A small-molecule ligand and the protein it binds are described below.
Small molecule (SMILES): CNc1nc2c(CC[C@H]3O[C@@H](OC)[C@@H]4OC(C)(C)O[C@@H]43)c3nc(N)[nH]c(=O)c3cc2[nH]1

Binding-site contacts:
Ligand atom C9 contacts residue TYR106 of chain 1.A at 3.6 Å (hydrophobic).
Ligand atom N5 contacts residue GLY261 of chain 1.A at 3.6 Å.
Ligand atom C19 contacts residue TYR106 of chain 1.A at 3.7 Å (hydrophobic).
Ligand atom N2 contacts residue MET260 of chain 1.A at 3.8 Å.
Ligand atom O contacts residue GLY230 of chain 1.A at 2.9 Å (h-bond).
Ligand atom C5 contacts residue CYS158 of chain 1.A at 3.8 Å (hydrophobic).
Ligand atom N3 contacts residue ILE201 of chain 1.A at 3.6 Å.
Ligand atom C8 contacts residue TYR106 of chain 1.A at 3.7 Å (hydrophobic).
Ligand atom C6 contacts residue ASP156 of chain 1.A at 3.6 Å.
Ligand atom O contacts residue GLY229 of chain 1.A at 3.4 Å.
Ligand atom C6 contacts residue MET260 of chain 1.A at 3.7 Å (hydrophobic).
Ligand atom N3 contacts residue ASP156 of chain 1.A at 2.8 Å (salt-bridge).
Ligand atom O contacts residue ASP156 of chain 1.A at 3.5 Å (salt-bridge).
Ligand atom C6 contacts residue ASP102 of chain 1.A at 3.4 Å.
Ligand atom N3 contacts residue SER103 of chain 1.A at 3.6 Å.
Ligand atom C18 contacts residue LEU68 of chain 1.A at 3.7 Å (hydrophobic).
Ligand atom N4 contacts residue TYR106 of chain 1.A at 3.6 Å.
Ligand atom O contacts residue GLN203 of chain 1.A at 3.0 Å (h-bond).
Ligand atom N4 contacts residue MET260 of chain 1.A at 3.5 Å.
Ligand atom N contacts residue GLY261 of chain 1.A at 3.6 Å.
Ligand atom C2 contacts residue MET260 of chain 1.A at 3.8 Å (hydrophobic).
Ligand atom N2 contacts residue ASP156 of chain 1.A at 2.7 Å (salt-bridge).
Ligand atom N1 contacts residue LEU231 of chain 1.A at 3.0 Å (h-bond).
Ligand atom C5 contacts residue ASP156 of chain 1.A at 3.6 Å.
Ligand atom C14 contacts residue ASP280 of chain 1.A at 3.8 Å.
Ligand atom C18 contacts residue ASP280 of chain 1.A at 3.6 Å.
Ligand atom N1 contacts residue MET260 of chain 1.A at 3.6 Å (h-bond).
Ligand atom C11 contacts residue ASP102 of chain 1.A at 3.5 Å.
Ligand atom C7 contacts residue TYR106 of chain 1.A at 3.8 Å (hydrophobic).
Ligand atom N4 contacts residue ASP102 of chain 1.A at 2.8 Å (salt-bridge).
Ligand atom N1 contacts residue ALA232 of chain 1.A at 3.8 Å.
Ligand atom C3 contacts residue CYS158 of chain 1.A at 3.8 Å (hydrophobic).
Ligand atom C10 contacts residue ASP102 of chain 1.A at 3.6 Å.
Ligand atom N3 contacts residue ASP102 of chain 1.A at 2.9 Å (salt-bridge).
Ligand atom C1 contacts residue ALA232 of chain 1.A at 3.8 Å (hydrophobic).
Ligand atom O contacts residue CYS158 of chain 1.A at 3.4 Å (h-bond).
Ligand atom C9 contacts residue ASP102 of chain 1.A at 3.2 Å.
Ligand atom O4 contacts residue LEU68 of chain 1.A at 3.4 Å.
Ligand atom C1 contacts residue GLY261 of chain 1.A at 3.5 Å.
Ligand atom N contacts residue ALA232 of chain 1.A at 3.1 Å (h-bond).

Sequence of chain 1.A:
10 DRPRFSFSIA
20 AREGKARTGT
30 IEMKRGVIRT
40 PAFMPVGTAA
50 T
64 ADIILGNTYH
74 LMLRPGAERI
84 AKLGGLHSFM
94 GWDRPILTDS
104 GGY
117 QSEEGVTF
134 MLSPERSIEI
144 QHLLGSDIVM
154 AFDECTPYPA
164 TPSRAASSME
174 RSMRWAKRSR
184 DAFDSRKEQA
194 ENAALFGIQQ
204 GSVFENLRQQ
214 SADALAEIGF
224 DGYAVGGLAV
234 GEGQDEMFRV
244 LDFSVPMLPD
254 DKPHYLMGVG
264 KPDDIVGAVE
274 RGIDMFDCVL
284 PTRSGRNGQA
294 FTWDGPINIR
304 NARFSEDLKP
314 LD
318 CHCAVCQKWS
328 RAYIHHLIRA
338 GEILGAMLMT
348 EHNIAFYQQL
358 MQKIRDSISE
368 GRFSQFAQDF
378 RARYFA